A small-molecule ligand and the protein it binds are described below.
Small molecule (SMILES): COc1cc2c(cc1OC)C(=O)[C@@H](CC1(F)CCN(Cc3ccc(F)cc3)CC1)C2

Sequence of chain 1.A:
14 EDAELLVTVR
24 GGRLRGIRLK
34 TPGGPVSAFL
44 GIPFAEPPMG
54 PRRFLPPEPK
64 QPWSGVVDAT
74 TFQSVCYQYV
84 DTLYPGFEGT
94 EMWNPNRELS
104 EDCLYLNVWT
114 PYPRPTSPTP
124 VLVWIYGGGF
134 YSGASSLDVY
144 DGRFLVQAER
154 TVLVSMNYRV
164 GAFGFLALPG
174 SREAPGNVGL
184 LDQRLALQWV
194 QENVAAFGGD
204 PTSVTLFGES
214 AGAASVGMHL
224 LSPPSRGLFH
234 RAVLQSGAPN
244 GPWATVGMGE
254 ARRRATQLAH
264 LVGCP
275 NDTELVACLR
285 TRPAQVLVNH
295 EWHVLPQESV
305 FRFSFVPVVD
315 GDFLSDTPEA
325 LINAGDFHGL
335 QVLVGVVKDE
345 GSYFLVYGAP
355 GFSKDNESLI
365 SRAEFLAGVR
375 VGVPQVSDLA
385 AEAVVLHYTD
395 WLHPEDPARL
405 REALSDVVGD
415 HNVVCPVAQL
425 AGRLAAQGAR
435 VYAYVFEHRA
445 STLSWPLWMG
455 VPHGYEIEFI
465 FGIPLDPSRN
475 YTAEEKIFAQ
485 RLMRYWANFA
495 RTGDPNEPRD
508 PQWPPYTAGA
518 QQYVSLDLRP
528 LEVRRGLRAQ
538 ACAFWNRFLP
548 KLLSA

Binding-site contacts:
Ligand atom C8 contacts residue SER303 of chain 1.A at 3.1 Å.
Ligand atom C13 contacts residue TYR351 of chain 1.A at 3.9 Å (hydrophobic).
Ligand atom O2 contacts residue TRP296 of chain 1.A at 3.9 Å.
Ligand atom O3 contacts residue PHE305 of chain 1.A at 3.0 Å (h-bond).
Ligand atom C1 contacts residue TRP296 of chain 1.A at 3.5 Å (hydrophobic).
Ligand atom O1 contacts residue TRP296 of chain 1.A at 3.6 Å.
Ligand atom C4 contacts residue TRP296 of chain 1.A at 3.6 Å (hydrophobic).
Ligand atom C10 contacts residue TYR351 of chain 1.A at 3.6 Å (hydrophobic).
Ligand atom C6 contacts residue TRP296 of chain 1.A at 3.9 Å (hydrophobic).
Ligand atom O3 contacts residue PHE348 of chain 1.A at 3.8 Å.
Ligand atom C9 contacts residue TYR351 of chain 1.A at 4.0 Å (hydrophobic).
Ligand atom C24 contacts residue TYR134 of chain 1.A at 3.5 Å (hydrophobic).
Ligand atom C5 contacts residue TYR351 of chain 1.A at 4.0 Å (hydrophobic).
Ligand atom C3 contacts residue TRP296 of chain 1.A at 3.5 Å (hydrophobic).
Ligand atom F2 contacts residue GLU212 of chain 1.A at 3.1 Å.
Ligand atom F1 contacts residue PHE348 of chain 1.A at 3.2 Å.
Ligand atom O3 contacts residue VAL304 of chain 1.A at 3.9 Å.
Ligand atom C18 contacts residue TRP96 of chain 1.A at 3.6 Å (hydrophobic).
Ligand atom C15 contacts residue TRP96 of chain 1.A at 3.5 Å (hydrophobic).
Ligand atom C23 contacts residue TYR134 of chain 1.A at 3.5 Å (hydrophobic).
Ligand atom C17 contacts residue TRP96 of chain 1.A at 3.5 Å (hydrophobic).
Ligand atom N1 contacts residue TYR347 of chain 1.A at 3.4 Å.
Ligand atom C13 contacts residue PHE348 of chain 1.A at 3.6 Å (hydrophobic).
Ligand atom C19 contacts residue GLU212 of chain 1.A at 3.9 Å.
Ligand atom C7 contacts residue TRP296 of chain 1.A at 3.7 Å (hydrophobic).
Ligand atom C4 contacts residue TYR351 of chain 1.A at 3.6 Å (hydrophobic).
Ligand atom C24 contacts residue TYR351 of chain 1.A at 3.6 Å (hydrophobic).
Ligand atom C20 contacts residue HIS457 of chain 1.A at 3.9 Å.
Ligand atom C14 contacts residue TYR347 of chain 1.A at 3.5 Å (hydrophobic).
Ligand atom F2 contacts residue GLY130 of chain 1.A at 3.7 Å.
Ligand atom C2 contacts residue TRP296 of chain 1.A at 3.8 Å (hydrophobic).
Ligand atom C16 contacts residue TRP96 of chain 1.A at 3.7 Å (hydrophobic).
Ligand atom C5 contacts residue TRP296 of chain 1.A at 3.9 Å (hydrophobic).
Ligand atom C11 contacts residue PHE348 of chain 1.A at 3.5 Å (hydrophobic).
Ligand atom F2 contacts residue GLY131 of chain 1.A at 3.8 Å.
Ligand atom C15 contacts residue TYR347 of chain 1.A at 3.1 Å (hydrophobic).
Ligand atom C13 contacts residue TYR347 of chain 1.A at 3.7 Å (hydrophobic).
Ligand atom C20 contacts residue GLU212 of chain 1.A at 3.9 Å.
Ligand atom C12 contacts residue PHE348 of chain 1.A at 3.7 Å (hydrophobic).
Ligand atom C1 contacts residue TYR82 of chain 1.A at 3.3 Å (hydrophobic).